Binding-site contacts:
Ligand atom C5 contacts residue ASN292 of chain 1.A at 3.7 Å.
Ligand atom O5 contacts residue THR294 of chain 1.A at 3.1 Å (h-bond).
Ligand atom C1 contacts residue THR294 of chain 1.A at 3.4 Å.
Ligand atom C4 contacts residue ASN292 of chain 1.A at 4.2 Å.
Ligand atom O6 contacts residue ASN292 of chain 1.A at 4.5 Å.
Ligand atom O5 contacts residue ASP295 of chain 1.A at 4.1 Å.
Ligand atom C6 contacts residue THR294 of chain 1.A at 3.4 Å.
Ligand atom O6 contacts residue THR294 of chain 1.A at 2.6 Å (h-bond).
Ligand atom O6 contacts residue ASP295 of chain 1.A at 3.5 Å.
Ligand atom N2 contacts residue ASN292 of chain 1.A at 2.9 Å (h-bond).
Ligand atom C7 contacts residue ASN292 of chain 1.A at 3.4 Å.
Ligand atom C2 contacts residue ASN292 of chain 1.A at 2.5 Å.
Ligand atom C1 contacts residue ASN292 of chain 1.A at 1.4 Å.
Ligand atom O5 contacts residue ASN292 of chain 1.A at 2.4 Å (h-bond).
Ligand atom C8 contacts residue ASN292 of chain 1.A at 4.5 Å.
Ligand atom C5 contacts residue THR294 of chain 1.A at 3.3 Å.
Ligand atom C3 contacts residue ASN292 of chain 1.A at 3.8 Å.
Ligand atom O7 contacts residue ASN292 of chain 1.A at 3.4 Å (h-bond).

Sequence of chain 1.A:
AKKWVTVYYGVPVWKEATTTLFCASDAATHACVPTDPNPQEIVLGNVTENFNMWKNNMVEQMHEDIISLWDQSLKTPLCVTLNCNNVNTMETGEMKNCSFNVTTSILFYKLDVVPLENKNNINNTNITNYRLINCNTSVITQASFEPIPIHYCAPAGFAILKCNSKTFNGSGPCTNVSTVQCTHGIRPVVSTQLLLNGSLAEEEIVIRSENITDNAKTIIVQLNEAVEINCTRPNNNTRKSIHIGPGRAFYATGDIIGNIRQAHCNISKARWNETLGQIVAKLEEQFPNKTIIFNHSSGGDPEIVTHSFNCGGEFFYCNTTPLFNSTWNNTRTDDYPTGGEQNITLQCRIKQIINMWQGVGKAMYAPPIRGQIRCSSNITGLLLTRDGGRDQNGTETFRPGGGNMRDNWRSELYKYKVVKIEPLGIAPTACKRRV

This small molecule binds to this protein.
Small molecule (SMILES): CC(=O)N[C@H]1[C@H](O[C@H]2[C@H](O)[C@@H](NC(C)=O)CO[C@@H]2CO)O[C@H](CO)[C@@H](O)[C@@H]1O